The small molecule below binds the protein below.
Small molecule (SMILES): O=P(O)(O)O[C@H]1O[C@H](CO)[C@@H](O)[C@H](O)[C@H]1F

Binding-site contacts:
Ligand atom P contacts residue ARG242 of chain 2.A at 4.4 Å.
Ligand atom O1P contacts residue ARG309 of chain 2.A at 2.6 Å (salt-bridge).
Ligand atom P contacts residue ARG310 of chain 2.A at 3.4 Å.
Ligand atom C5 contacts residue GLN71 of chain 2.A at 4.1 Å.
Ligand atom C1 contacts residue ARG193 of chain 2.A at 4.1 Å.
Ligand atom O3P contacts residue ARG310 of chain 2.A at 3.1 Å (salt-bridge).
Ligand atom C1 contacts residue PHE196 of chain 2.A at 3.8 Å (hydrophobic).
Ligand atom C6 contacts residue ARG193 of chain 2.A at 3.8 Å.
Ligand atom O5 contacts residue ASP227 of chain 2.A at 4.5 Å.
Ligand atom F2 contacts residue PHE196 of chain 2.A at 3.1 Å.
Ligand atom O1 contacts residue PHE196 of chain 2.A at 4.5 Å.
Ligand atom O5 contacts residue ARG193 of chain 2.A at 3.1 Å (salt-bridge).
Ligand atom O4 contacts residue GLN71 of chain 2.A at 4.1 Å.
Ligand atom O6 contacts residue VAL40 of chain 1.A at 3.5 Å (h-bond).
Ligand atom P contacts residue ARG309 of chain 2.A at 3.3 Å.
Ligand atom O3P contacts residue PHE196 of chain 2.A at 3.4 Å.
Ligand atom O2P contacts residue ARG309 of chain 2.A at 3.7 Å.
Ligand atom O2P contacts residue ARG310 of chain 2.A at 2.6 Å (salt-bridge).
Ligand atom O1 contacts residue ARG310 of chain 2.A at 4.4 Å.
Ligand atom C5 contacts residue ARG193 of chain 2.A at 4.0 Å.
Ligand atom O3P contacts residue ARG242 of chain 2.A at 2.9 Å (salt-bridge).
Ligand atom O6 contacts residue ILE68 of chain 2.A at 4.4 Å.
Ligand atom O3 contacts residue VAL45 of chain 1.A at 3.5 Å.
Ligand atom P contacts residue PHE196 of chain 2.A at 4.3 Å.
Ligand atom C6 contacts residue GLN71 of chain 2.A at 3.8 Å.
Ligand atom O1P contacts residue PHE196 of chain 2.A at 4.0 Å.
Ligand atom O3P contacts residue ARG309 of chain 2.A at 2.6 Å (salt-bridge).
Ligand atom O6 contacts residue ARG193 of chain 2.A at 3.5 Å (salt-bridge).
Ligand atom C2 contacts residue PHE196 of chain 2.A at 3.7 Å (hydrophobic).

Sequence of chain 2.A:
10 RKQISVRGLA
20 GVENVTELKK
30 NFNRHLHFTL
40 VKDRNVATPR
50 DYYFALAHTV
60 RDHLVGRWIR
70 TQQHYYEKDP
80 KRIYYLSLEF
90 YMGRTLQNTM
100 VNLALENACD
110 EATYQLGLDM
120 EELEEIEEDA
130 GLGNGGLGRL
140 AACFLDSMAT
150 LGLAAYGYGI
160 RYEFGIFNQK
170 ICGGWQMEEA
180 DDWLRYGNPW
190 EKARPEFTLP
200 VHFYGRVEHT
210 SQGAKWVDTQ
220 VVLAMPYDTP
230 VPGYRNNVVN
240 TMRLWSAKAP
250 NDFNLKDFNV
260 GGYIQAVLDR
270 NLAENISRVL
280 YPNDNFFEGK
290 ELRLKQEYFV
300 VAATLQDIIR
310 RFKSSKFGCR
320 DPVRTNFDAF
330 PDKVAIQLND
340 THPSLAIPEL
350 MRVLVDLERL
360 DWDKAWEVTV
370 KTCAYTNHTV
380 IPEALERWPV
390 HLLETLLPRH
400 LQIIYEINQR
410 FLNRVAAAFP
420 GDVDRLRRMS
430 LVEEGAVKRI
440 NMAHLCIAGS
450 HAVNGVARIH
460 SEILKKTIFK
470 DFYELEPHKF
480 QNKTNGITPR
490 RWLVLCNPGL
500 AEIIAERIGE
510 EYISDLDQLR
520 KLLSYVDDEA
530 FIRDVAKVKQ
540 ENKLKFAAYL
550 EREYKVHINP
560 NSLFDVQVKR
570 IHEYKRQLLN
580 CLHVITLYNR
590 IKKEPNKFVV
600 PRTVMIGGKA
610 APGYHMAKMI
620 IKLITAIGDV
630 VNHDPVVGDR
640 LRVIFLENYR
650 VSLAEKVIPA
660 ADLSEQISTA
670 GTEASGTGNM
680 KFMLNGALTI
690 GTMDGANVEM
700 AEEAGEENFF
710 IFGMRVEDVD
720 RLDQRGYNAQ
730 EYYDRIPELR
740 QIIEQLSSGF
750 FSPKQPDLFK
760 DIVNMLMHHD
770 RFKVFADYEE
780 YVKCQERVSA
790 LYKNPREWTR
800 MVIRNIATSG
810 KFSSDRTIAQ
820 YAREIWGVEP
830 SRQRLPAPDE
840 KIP

Sequence of chain 1.A:
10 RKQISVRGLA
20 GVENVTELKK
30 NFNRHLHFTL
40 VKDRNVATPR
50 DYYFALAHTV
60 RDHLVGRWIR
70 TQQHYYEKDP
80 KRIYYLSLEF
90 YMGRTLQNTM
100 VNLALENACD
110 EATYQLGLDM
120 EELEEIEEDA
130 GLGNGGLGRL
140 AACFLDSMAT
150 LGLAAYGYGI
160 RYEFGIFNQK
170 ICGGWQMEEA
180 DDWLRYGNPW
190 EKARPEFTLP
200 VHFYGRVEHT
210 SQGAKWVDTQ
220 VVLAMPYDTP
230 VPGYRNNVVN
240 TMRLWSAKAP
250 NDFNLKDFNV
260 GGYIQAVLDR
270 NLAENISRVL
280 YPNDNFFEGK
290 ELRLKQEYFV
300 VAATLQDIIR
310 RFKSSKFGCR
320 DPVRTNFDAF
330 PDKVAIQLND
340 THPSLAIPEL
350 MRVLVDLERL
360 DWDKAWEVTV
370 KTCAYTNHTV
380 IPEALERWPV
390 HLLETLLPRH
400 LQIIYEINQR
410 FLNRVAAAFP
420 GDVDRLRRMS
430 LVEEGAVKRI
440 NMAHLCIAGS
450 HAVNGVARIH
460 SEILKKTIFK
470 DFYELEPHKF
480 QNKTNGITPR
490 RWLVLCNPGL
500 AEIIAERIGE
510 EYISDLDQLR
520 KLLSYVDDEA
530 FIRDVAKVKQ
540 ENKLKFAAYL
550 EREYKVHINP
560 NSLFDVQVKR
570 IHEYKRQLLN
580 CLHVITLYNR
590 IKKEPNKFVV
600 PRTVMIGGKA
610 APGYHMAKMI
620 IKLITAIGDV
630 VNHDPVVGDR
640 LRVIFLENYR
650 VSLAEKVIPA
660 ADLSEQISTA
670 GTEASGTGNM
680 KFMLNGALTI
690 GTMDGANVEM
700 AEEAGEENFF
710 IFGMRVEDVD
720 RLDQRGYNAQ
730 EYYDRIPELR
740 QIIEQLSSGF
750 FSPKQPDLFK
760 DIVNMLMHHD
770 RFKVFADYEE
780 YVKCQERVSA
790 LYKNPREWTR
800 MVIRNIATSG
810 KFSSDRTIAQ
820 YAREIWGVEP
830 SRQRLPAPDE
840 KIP